A protein and the small-molecule ligand that binds it are described below.
Small molecule (SMILES): CC(C)[C@@H](C)/C=C/[C@@H](C)[C@H]1CC[C@H]2C3=CC=C4C[C@@H](O)CC[C@]4(C)[C@H]3CC[C@]12C

Sequence of chain 1.C:
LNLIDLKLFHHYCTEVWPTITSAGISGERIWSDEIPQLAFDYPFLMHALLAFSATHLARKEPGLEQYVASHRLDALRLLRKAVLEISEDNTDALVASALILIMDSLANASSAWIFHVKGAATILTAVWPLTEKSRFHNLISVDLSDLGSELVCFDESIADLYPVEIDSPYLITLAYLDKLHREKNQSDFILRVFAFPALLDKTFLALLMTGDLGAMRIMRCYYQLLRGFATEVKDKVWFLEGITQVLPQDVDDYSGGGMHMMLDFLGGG

Binding-site contacts:
Ligand atom C25 contacts residue VAL153 of chain 1.C at 3.5 Å (hydrophobic).
Ligand atom C17 contacts residue PHE311 of chain 1.C at 3.9 Å (hydrophobic).
Ligand atom C28 contacts residue VAL153 of chain 1.C at 4.1 Å (hydrophobic).
Ligand atom C11 contacts residue TYR269 of chain 1.C at 4.0 Å (hydrophobic).
Ligand atom C1 contacts residue VAL297 of chain 1.C at 3.7 Å (hydrophobic).
Ligand atom C19 contacts residue MET265 of chain 1.C at 4.0 Å (hydrophobic).
Ligand atom C16 contacts residue PRO243 of chain 1.C at 3.6 Å (hydrophobic).
Ligand atom C4 contacts residue MET308 of chain 1.C at 3.9 Å (hydrophobic).
Ligand atom C20 contacts residue LEU272 of chain 1.C at 4.0 Å (hydrophobic).
Ligand atom C18 contacts residue TYR269 of chain 1.C at 3.8 Å (hydrophobic).
Ligand atom C12 contacts residue PHE311 of chain 1.C at 4.0 Å (hydrophobic).
Ligand atom C28 contacts residue PHE240 of chain 1.C at 3.4 Å (hydrophobic).
Ligand atom C21 contacts residue LEU272 of chain 1.C at 3.8 Å (hydrophobic).
Ligand atom C2 contacts residue GLY304 of chain 1.C at 3.0 Å.
Ligand atom C5 contacts residue MET265 of chain 1.C at 4.2 Å (hydrophobic).
Ligand atom C22 contacts residue PHE311 of chain 1.C at 3.9 Å (hydrophobic).
Ligand atom C24 contacts residue VAL153 of chain 1.C at 3.4 Å (hydrophobic).
Ligand atom O1 contacts residue MET262 of chain 1.C at 3.1 Å.
Ligand atom C3 contacts residue MET262 of chain 1.C at 4.1 Å (hydrophobic).
Ligand atom C6 contacts residue MET308 of chain 1.C at 3.4 Å (hydrophobic).
Ligand atom C1 contacts residue GLY304 of chain 1.C at 3.0 Å.
Ligand atom C7 contacts residue LEU312 of chain 1.C at 4.0 Å (hydrophobic).
Ligand atom C3 contacts residue GLY304 of chain 1.C at 3.1 Å.
Ligand atom C2 contacts residue VAL297 of chain 1.C at 4.1 Å (hydrophobic).
Ligand atom C19 contacts residue ARG266 of chain 1.C at 4.1 Å.
Ligand atom C27 contacts residue VAL153 of chain 1.C at 3.9 Å (hydrophobic).
Ligand atom C21 contacts residue TYR269 of chain 1.C at 4.2 Å (hydrophobic).
Ligand atom C27 contacts residue LEU137 of chain 1.C at 3.9 Å (hydrophobic).
Ligand atom C12 contacts residue TYR269 of chain 1.C at 4.0 Å (hydrophobic).
Ligand atom C18 contacts residue TYR268 of chain 1.C at 3.8 Å (hydrophobic).
Ligand atom C7 contacts residue MET308 of chain 1.C at 3.7 Å (hydrophobic).
Ligand atom C11 contacts residue MET307 of chain 1.C at 3.2 Å (hydrophobic).
Ligand atom C4 contacts residue MET262 of chain 1.C at 3.8 Å (hydrophobic).
Ligand atom C5 contacts residue MET308 of chain 1.C at 3.8 Å (hydrophobic).
Ligand atom C15 contacts residue LEU312 of chain 1.C at 3.9 Å (hydrophobic).
Ligand atom C6 contacts residue MET265 of chain 1.C at 3.8 Å (hydrophobic).
Ligand atom O1 contacts residue GLY304 of chain 1.C at 3.9 Å.
Ligand atom C26 contacts residue PHE240 of chain 1.C at 3.1 Å (hydrophobic).
Ligand atom C12 contacts residue MET307 of chain 1.C at 3.3 Å (hydrophobic).
Ligand atom C15 contacts residue PRO243 of chain 1.C at 4.0 Å (hydrophobic).